Sequence of chain 1.D:
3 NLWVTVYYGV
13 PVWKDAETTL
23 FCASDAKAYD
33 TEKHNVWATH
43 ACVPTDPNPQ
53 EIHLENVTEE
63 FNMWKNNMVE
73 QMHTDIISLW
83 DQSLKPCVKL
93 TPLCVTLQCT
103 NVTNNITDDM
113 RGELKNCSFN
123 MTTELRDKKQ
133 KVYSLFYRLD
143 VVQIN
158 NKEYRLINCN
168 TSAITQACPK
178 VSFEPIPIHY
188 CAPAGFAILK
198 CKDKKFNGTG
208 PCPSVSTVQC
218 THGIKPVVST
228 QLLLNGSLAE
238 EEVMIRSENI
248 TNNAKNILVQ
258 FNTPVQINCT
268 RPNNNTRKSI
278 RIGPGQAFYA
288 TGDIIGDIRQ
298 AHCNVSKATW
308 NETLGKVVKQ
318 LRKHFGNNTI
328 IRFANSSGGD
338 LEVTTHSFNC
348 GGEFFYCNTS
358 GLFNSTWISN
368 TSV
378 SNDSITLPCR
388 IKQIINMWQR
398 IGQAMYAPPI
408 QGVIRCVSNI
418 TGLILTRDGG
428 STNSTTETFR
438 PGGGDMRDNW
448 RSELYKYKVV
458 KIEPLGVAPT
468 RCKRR

The small molecule below binds the protein below.
Small molecule (SMILES): CC(=O)N[C@@H]1[C@@H](O)[C@H](O)[C@@H](CO)O[C@H]1O

Binding-site contacts:
Ligand atom C4 contacts residue LYS117 of chain 1.D at 4.3 Å.
Ligand atom C1 contacts residue ASN103 of chain 1.D at 1.4 Å.
Ligand atom C5 contacts residue LYS117 of chain 1.D at 4.1 Å.
Ligand atom O6 contacts residue TYR161 of chain 1.D at 4.0 Å.
Ligand atom O7 contacts residue ASN107 of chain 1.D at 3.9 Å.
Ligand atom C2 contacts residue GLU115 of chain 1.D at 4.2 Å.
Ligand atom C1 contacts residue NAG1 of chain 1.I at 4.3 Å.
Ligand atom O7 contacts residue NAG1 of chain 1.I at 2.9 Å (h-bond).
Ligand atom C1 contacts residue LYS117 of chain 1.D at 4.2 Å.
Ligand atom O5 contacts residue ASN103 of chain 1.D at 2.4 Å (h-bond).
Ligand atom O5 contacts residue LYS117 of chain 1.D at 3.4 Å (salt-bridge).
Ligand atom C2 contacts residue ASN103 of chain 1.D at 2.5 Å.
Ligand atom C8 contacts residue GLY114 of chain 1.D at 3.3 Å.
Ligand atom C7 contacts residue NAG1 of chain 1.I at 3.4 Å.
Ligand atom C4 contacts residue ASN103 of chain 1.D at 4.2 Å.
Ligand atom O7 contacts residue ASP110 of chain 1.D at 3.0 Å (salt-bridge).
Ligand atom C7 contacts residue GLU115 of chain 1.D at 4.4 Å.
Ligand atom O3 contacts residue GLU115 of chain 1.D at 4.0 Å.
Ligand atom C6 contacts residue LYS117 of chain 1.D at 4.1 Å.
Ligand atom C6 contacts residue TYR161 of chain 1.D at 3.3 Å (hydrophobic).
Ligand atom N2 contacts residue NAG1 of chain 1.I at 2.9 Å (h-bond).
Ligand atom C5 contacts residue ASN103 of chain 1.D at 3.7 Å.
Ligand atom C2 contacts residue LYS117 of chain 1.D at 4.4 Å.
Ligand atom C8 contacts residue GLU115 of chain 1.D at 3.2 Å.
Ligand atom C7 contacts residue ASN107 of chain 1.D at 4.4 Å.
Ligand atom N2 contacts residue ASN103 of chain 1.D at 2.9 Å (h-bond).
Ligand atom O7 contacts residue ASN103 of chain 1.D at 4.3 Å.
Ligand atom C7 contacts residue ASN103 of chain 1.D at 3.4 Å.
Ligand atom C2 contacts residue NAG1 of chain 1.I at 4.0 Å.
Ligand atom C8 contacts residue ASN103 of chain 1.D at 3.6 Å.
Ligand atom C3 contacts residue ASN103 of chain 1.D at 3.8 Å.
Ligand atom C7 contacts residue ASP110 of chain 1.D at 4.0 Å.